Sequence of chain 24.F:
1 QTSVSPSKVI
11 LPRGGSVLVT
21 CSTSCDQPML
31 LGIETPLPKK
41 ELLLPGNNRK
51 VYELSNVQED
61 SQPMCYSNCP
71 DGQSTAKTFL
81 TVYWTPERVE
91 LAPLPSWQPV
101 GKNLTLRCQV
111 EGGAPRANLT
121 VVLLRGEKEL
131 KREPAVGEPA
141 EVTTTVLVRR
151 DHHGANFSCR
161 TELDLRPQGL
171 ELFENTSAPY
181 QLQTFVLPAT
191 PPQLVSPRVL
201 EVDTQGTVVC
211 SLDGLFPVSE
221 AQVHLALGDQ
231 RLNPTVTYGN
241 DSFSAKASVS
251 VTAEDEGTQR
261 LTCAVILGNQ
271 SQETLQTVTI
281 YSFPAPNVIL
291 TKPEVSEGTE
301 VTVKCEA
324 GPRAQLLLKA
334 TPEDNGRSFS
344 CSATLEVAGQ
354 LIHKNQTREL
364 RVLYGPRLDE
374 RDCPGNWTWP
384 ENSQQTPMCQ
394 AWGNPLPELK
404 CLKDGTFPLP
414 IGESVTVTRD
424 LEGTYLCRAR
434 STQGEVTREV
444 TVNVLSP

Binding-site contacts:
Ligand atom C3 contacts residue ASN240 of chain 24.F at 3.7 Å.
Ligand atom O7 contacts residue GLY239 of chain 24.F at 3.6 Å.
Ligand atom O5 contacts residue ASN240 of chain 24.F at 2.4 Å (h-bond).
Ligand atom C5 contacts residue ASN240 of chain 24.F at 3.7 Å.
Ligand atom N2 contacts residue ASN240 of chain 24.F at 2.8 Å (h-bond).
Ligand atom C2 contacts residue ASN240 of chain 24.F at 2.5 Å.
Ligand atom C1 contacts residue ASN240 of chain 24.F at 1.5 Å.
Ligand atom C7 contacts residue ASN240 of chain 24.F at 3.2 Å.
Ligand atom C8 contacts residue ASN240 of chain 24.F at 3.9 Å.
Ligand atom O7 contacts residue ASN240 of chain 24.F at 3.0 Å (h-bond).
Ligand atom C4 contacts residue ASN240 of chain 24.F at 4.3 Å.

A protein and the small-molecule ligand that binds it are described below.
Small molecule (SMILES): CC(=O)N[C@@H]1[C@@H](O)[C@H](O)[C@@H](CO)O[C@H]1O